Sequence of chain 1.C:
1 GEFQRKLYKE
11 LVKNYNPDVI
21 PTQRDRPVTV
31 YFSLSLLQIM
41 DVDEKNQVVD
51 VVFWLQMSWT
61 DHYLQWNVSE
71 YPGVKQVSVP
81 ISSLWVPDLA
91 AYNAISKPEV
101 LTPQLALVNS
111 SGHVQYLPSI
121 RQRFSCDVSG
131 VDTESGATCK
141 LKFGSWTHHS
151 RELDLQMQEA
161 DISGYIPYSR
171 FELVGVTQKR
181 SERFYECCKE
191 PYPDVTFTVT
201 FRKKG

The small molecule below binds the protein below.
Small molecule (SMILES): CC(=O)N[C@H]1[C@H](O[C@H]2[C@H](O)[C@@H](NC(C)=O)CO[C@@H]2CO)O[C@H](CO)[C@@H](O)[C@@H]1O

Binding-site contacts:
Ligand atom C8 contacts residue SER110 of chain 1.C at 3.2 Å.
Ligand atom C5 contacts residue HIS113 of chain 1.C at 3.7 Å.
Ligand atom O6 contacts residue HIS113 of chain 1.C at 4.4 Å.
Ligand atom C1 contacts residue ASN109 of chain 1.C at 1.4 Å.
Ligand atom O5 contacts residue ASN109 of chain 1.C at 2.2 Å (h-bond).
Ligand atom C2 contacts residue SER111 of chain 1.C at 3.9 Å.
Ligand atom C3 contacts residue SER111 of chain 1.C at 4.2 Å.
Ligand atom C7 contacts residue SER110 of chain 1.C at 4.4 Å.
Ligand atom N2 contacts residue SER111 of chain 1.C at 3.3 Å (h-bond).
Ligand atom C2 contacts residue ASN109 of chain 1.C at 2.7 Å.
Ligand atom C7 contacts residue ASN109 of chain 1.C at 3.9 Å.
Ligand atom N2 contacts residue ASN109 of chain 1.C at 3.2 Å (h-bond).
Ligand atom C5 contacts residue ASN109 of chain 1.C at 3.5 Å.
Ligand atom C6 contacts residue HIS113 of chain 1.C at 3.4 Å.
Ligand atom C7 contacts residue SER111 of chain 1.C at 4.4 Å.
Ligand atom O5 contacts residue HIS113 of chain 1.C at 3.5 Å.
Ligand atom O7 contacts residue ASN109 of chain 1.C at 4.2 Å.
Ligand atom C4 contacts residue ASN109 of chain 1.C at 4.2 Å.
Ligand atom C8 contacts residue SER111 of chain 1.C at 4.3 Å.
Ligand atom C1 contacts residue SER111 of chain 1.C at 3.5 Å.
Ligand atom C3 contacts residue ASN109 of chain 1.C at 3.9 Å.
Ligand atom C1 contacts residue HIS113 of chain 1.C at 3.7 Å.